Sequence of chain 2.A:
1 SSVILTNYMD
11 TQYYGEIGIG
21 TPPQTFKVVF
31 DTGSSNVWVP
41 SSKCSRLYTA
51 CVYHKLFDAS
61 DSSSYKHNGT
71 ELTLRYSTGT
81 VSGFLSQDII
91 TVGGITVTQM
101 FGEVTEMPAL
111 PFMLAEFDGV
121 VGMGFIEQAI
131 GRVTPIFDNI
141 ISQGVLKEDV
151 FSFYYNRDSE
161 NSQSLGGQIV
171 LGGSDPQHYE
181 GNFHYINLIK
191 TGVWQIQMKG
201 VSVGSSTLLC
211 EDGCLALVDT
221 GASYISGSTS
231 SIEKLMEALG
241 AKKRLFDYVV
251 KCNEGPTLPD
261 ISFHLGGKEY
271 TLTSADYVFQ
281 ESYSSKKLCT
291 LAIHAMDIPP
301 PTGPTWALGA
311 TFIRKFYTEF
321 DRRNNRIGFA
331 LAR

This small molecule binds to this protein.
Small molecule (SMILES): CC(=O)N[C@@H]1[C@@H](O)[C@H](O)[C@@H](CO)O[C@H]1O

Binding-site contacts:
Ligand atom O7 contacts residue HIS67 of chain 2.A at 4.0 Å.
Ligand atom C4 contacts residue ASN68 of chain 2.A at 4.2 Å.
Ligand atom C1 contacts residue ASN68 of chain 2.A at 1.4 Å.
Ligand atom C2 contacts residue ASN68 of chain 2.A at 2.4 Å.
Ligand atom C3 contacts residue ASN68 of chain 2.A at 3.8 Å.
Ligand atom N2 contacts residue THR70 of chain 2.A at 3.8 Å.
Ligand atom C2 contacts residue THR70 of chain 2.A at 4.4 Å.
Ligand atom N2 contacts residue ASN68 of chain 2.A at 2.9 Å (h-bond).
Ligand atom O5 contacts residue MET100 of chain 2.A at 4.0 Å.
Ligand atom C1 contacts residue THR70 of chain 2.A at 4.1 Å.
Ligand atom C5 contacts residue ASN68 of chain 2.A at 3.7 Å.
Ligand atom C1 contacts residue MET100 of chain 2.A at 4.2 Å (hydrophobic).
Ligand atom O7 contacts residue ASN68 of chain 2.A at 3.3 Å.
Ligand atom C8 contacts residue ASN68 of chain 2.A at 4.0 Å.
Ligand atom O5 contacts residue ASN68 of chain 2.A at 2.4 Å (h-bond).
Ligand atom C7 contacts residue ASN68 of chain 2.A at 3.5 Å.